Sequence of chain 1.C:
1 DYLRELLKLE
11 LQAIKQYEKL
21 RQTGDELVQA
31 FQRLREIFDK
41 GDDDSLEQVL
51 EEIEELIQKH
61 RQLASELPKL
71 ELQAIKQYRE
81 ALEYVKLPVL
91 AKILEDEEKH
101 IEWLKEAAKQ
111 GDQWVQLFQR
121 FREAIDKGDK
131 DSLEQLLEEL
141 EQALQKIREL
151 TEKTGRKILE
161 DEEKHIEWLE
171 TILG

This small molecule binds to this protein.
Small molecule (SMILES): FC(F)(F)C1=C2C=CC3=N2->[Zn]24<-N5=C(C=CC5=C(C(F)(F)F)c5ccc1n52)C(C(F)(F)F)=c1ccc(n14)=C3C(F)(F)F

Binding-site contacts:
Ligand atom ND4 contacts residue ILE147 of chain 1.C at 3.7 Å.
Ligand atom C1C contacts residue HIS60 of chain 1.C at 3.7 Å.
Ligand atom F22B contacts residue ALA64 of chain 1.C at 3.4 Å.
Ligand atom C2C contacts residue GLY24 of chain 1.C at 3.5 Å.
Ligand atom C4D contacts residue HIS60 of chain 1.C at 3.8 Å.
Ligand atom C1D contacts residue ILE147 of chain 1.C at 3.5 Å (hydrophobic).
Ligand atom F22C contacts residue ARG21 of chain 1.C at 2.7 Å.
Ligand atom ND4 contacts residue HIS60 of chain 1.C at 3.1 Å (h-bond).
Ligand atom F23B contacts residue LEU104 of chain 1.C at 3.6 Å.
Ligand atom C2D contacts residue LEU27 of chain 1.C at 3.7 Å (hydrophobic).
Ligand atom NB2 contacts residue HIS60 of chain 1.C at 3.3 Å (h-bond).
Ligand atom F23D contacts residue VAL28 of chain 1.C at 3.4 Å.
Ligand atom NA1 contacts residue HIS60 of chain 1.C at 3.3 Å (h-bond).
Ligand atom F22D contacts residue LEU144 of chain 1.C at 3.2 Å.
Ligand atom C1C contacts residue THR151 of chain 1.C at 3.7 Å.
Ligand atom F22A contacts residue ARG61 of chain 1.C at 3.6 Å.
Ligand atom F21C contacts residue LEU20 of chain 1.C at 3.2 Å.
Ligand atom F21A contacts residue VAL115 of chain 1.C at 3.6 Å.
Ligand atom F23D contacts residue LEU144 of chain 1.C at 3.5 Å.
Ligand atom F23B contacts residue ALA108 of chain 1.C at 3.7 Å.
Ligand atom F21A contacts residue GLY111 of chain 1.C at 3.1 Å.
Ligand atom CHA contacts residue HIS60 of chain 1.C at 3.6 Å.
Ligand atom C1FC contacts residue ARG21 of chain 1.C at 3.5 Å.
Ligand atom F21B contacts residue LEU104 of chain 1.C at 3.0 Å.
Ligand atom C3C contacts residue GLY24 of chain 1.C at 3.5 Å.
Ligand atom F23D contacts residue LEU27 of chain 1.C at 3.6 Å.
Ligand atom ZN contacts residue HIS60 of chain 1.C at 2.1 Å.
Ligand atom C2D contacts residue ILE147 of chain 1.C at 3.6 Å (hydrophobic).
Ligand atom C1FC contacts residue LEU20 of chain 1.C at 3.7 Å (hydrophobic).
Ligand atom NC3 contacts residue HIS60 of chain 1.C at 3.2 Å.
Ligand atom F22D contacts residue ARG148 of chain 1.C at 3.7 Å.
Ligand atom F21A contacts residue ARG61 of chain 1.C at 3.6 Å.
Ligand atom F22D contacts residue ILE147 of chain 1.C at 3.4 Å.
Ligand atom F21C contacts residue ARG21 of chain 1.C at 3.1 Å.
Ligand atom F21D contacts residue ARG148 of chain 1.C at 3.5 Å.
Ligand atom F21D contacts residue VAL28 of chain 1.C at 3.5 Å.
Ligand atom C1A contacts residue HIS60 of chain 1.C at 3.8 Å.
Ligand atom NC3 contacts residue THR151 of chain 1.C at 3.8 Å.
Ligand atom F22C contacts residue LEU20 of chain 1.C at 2.7 Å.
Ligand atom C2C contacts residue GLU152 of chain 1.C at 3.6 Å.